Binding-site contacts:
Ligand atom O38 contacts residue GLY147 of chain 1.A at 2.8 Å (h-bond).
Ligand atom C34 contacts residue GLY166 of chain 1.A at 3.5 Å.
Ligand atom C23 contacts residue GLY130 of chain 1.A at 3.6 Å.
Ligand atom C29 contacts residue EDO1 of chain 1.F at 3.5 Å.
Ligand atom C29 contacts residue HIS42 of chain 1.A at 3.7 Å.
Ligand atom O22 contacts residue GLY130 of chain 1.A at 2.9 Å (h-bond).
Ligand atom C31 contacts residue CYS149 of chain 1.A at 3.2 Å (hydrophobic).
Ligand atom O26 contacts residue GLY166 of chain 1.A at 3.0 Å (h-bond).
Ligand atom N35 contacts residue GLY166 of chain 1.A at 3.5 Å (h-bond).
Ligand atom O26 contacts residue LEU129 of chain 1.A at 3.7 Å.
Ligand atom C05 contacts residue HIS42 of chain 1.A at 3.4 Å.
Ligand atom C27 contacts residue HIS42 of chain 1.A at 3.4 Å.
Ligand atom O37 contacts residue THR144 of chain 1.A at 3.5 Å.
Ligand atom C10 contacts residue VAL164 of chain 1.A at 3.5 Å (hydrophobic).
Ligand atom N17 contacts residue GLY166 of chain 1.A at 3.2 Å.
Ligand atom C20 contacts residue GLN170 of chain 1.A at 3.5 Å.
Ligand atom C07 contacts residue CYS149 of chain 1.A at 2.7 Å (hydrophobic).
Ligand atom C06 contacts residue CYS149 of chain 1.A at 1.8 Å (hydrophobic).
Ligand atom C28 contacts residue HIS42 of chain 1.A at 3.4 Å.
Ligand atom C15 contacts residue LEU129 of chain 1.A at 3.7 Å (hydrophobic).
Ligand atom N08 contacts residue CYS149 of chain 1.A at 2.9 Å (h-bond).
Ligand atom O38 contacts residue ALA146 of chain 1.A at 3.5 Å.
Ligand atom O18 contacts residue PHE172 of chain 1.A at 3.5 Å.
Ligand atom C28 contacts residue EDO1 of chain 1.F at 3.1 Å.
Ligand atom O37 contacts residue HIS163 of chain 1.A at 2.8 Å (h-bond).
Ligand atom C05 contacts residue CYS149 of chain 1.A at 2.8 Å (hydrophobic).
Ligand atom C27 contacts residue EDO1 of chain 1.F at 3.2 Å.
Ligand atom C25 contacts residue EDO1 of chain 1.F at 3.2 Å.
Ligand atom C24 contacts residue GLY130 of chain 1.A at 3.5 Å.
Ligand atom N14 contacts residue GLY166 of chain 1.A at 3.2 Å (h-bond).
Ligand atom O22 contacts residue LEU129 of chain 1.A at 3.7 Å.
Ligand atom O37 contacts residue GLY165 of chain 1.A at 3.3 Å (h-bond).
Ligand atom C29 contacts residue GLU73 of chain 1.A at 3.6 Å.
Ligand atom O26 contacts residue GLY165 of chain 1.A at 3.0 Å.
Ligand atom O18 contacts residue ASN167 of chain 1.A at 3.7 Å.
Ligand atom C36 contacts residue GLY166 of chain 1.A at 3.6 Å.
Ligand atom N17 contacts residue ASN167 of chain 1.A at 3.5 Å.
Ligand atom N35 contacts residue THR144 of chain 1.A at 2.9 Å (h-bond).
Ligand atom O37 contacts residue GLY166 of chain 1.A at 3.5 Å (h-bond).
Ligand atom N08 contacts residue VAL164 of chain 1.A at 3.2 Å (h-bond).

Sequence of chain 1.A:
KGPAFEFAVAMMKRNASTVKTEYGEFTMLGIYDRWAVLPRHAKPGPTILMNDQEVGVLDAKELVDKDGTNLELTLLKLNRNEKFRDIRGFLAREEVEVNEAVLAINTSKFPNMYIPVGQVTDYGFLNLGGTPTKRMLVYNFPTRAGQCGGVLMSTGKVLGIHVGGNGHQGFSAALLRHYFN

This small molecule binds to this protein.
Small molecule (SMILES): C#CC[C@@H](C(=O)N[C@H](CCC(=O)OCC)C[C@@H]1CCNC1=O)n1cccc(NC(=O)c2cc(C)on2)c1=O